Sequence of chain 1.A:
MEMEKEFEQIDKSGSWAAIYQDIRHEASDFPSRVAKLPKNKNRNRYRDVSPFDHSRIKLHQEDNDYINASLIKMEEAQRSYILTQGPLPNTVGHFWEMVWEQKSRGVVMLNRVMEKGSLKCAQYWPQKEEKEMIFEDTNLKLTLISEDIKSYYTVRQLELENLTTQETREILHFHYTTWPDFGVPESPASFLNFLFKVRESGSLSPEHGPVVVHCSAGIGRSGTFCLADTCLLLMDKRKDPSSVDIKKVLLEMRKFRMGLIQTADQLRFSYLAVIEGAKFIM

A protein and the small-molecule ligand that binds it are described below.
Small molecule (SMILES): COc1ccc(C2=NCCc3sccc32)cc1

Binding-site contacts:
Ligand atom C07 contacts residue ASN90 of chain 1.A at 4.0 Å.
Ligand atom C13 contacts residue LEU88 of chain 1.A at 3.5 Å (hydrophobic).
Ligand atom C16 contacts residue ASN44 of chain 1.A at 4.2 Å.
Ligand atom C15 contacts residue LEU88 of chain 1.A at 3.9 Å (hydrophobic).
Ligand atom C03 contacts residue ASN90 of chain 1.A at 3.6 Å.
Ligand atom C04 contacts residue ASN90 of chain 1.A at 3.2 Å.
Ligand atom C09 contacts residue PRO89 of chain 1.A at 4.3 Å (hydrophobic).
Ligand atom C17 contacts residue LEU88 of chain 1.A at 3.5 Å (hydrophobic).
Ligand atom O02 contacts residue ASN42 of chain 1.A at 3.2 Å (h-bond).
Ligand atom N10 contacts residue LEU88 of chain 1.A at 4.4 Å.
Ligand atom S14 contacts residue ARG45 of chain 1.A at 3.7 Å.
Ligand atom C09 contacts residue LEU88 of chain 1.A at 4.1 Å (hydrophobic).
Ligand atom C08 contacts residue ASN90 of chain 1.A at 4.0 Å.
Ligand atom C11 contacts residue LEU88 of chain 1.A at 4.1 Å (hydrophobic).
Ligand atom C06 contacts residue ASN90 of chain 1.A at 3.7 Å.
Ligand atom N10 contacts residue PRO89 of chain 1.A at 4.0 Å.
Ligand atom C15 contacts residue ARG45 of chain 1.A at 4.1 Å.
Ligand atom C09 contacts residue ASN90 of chain 1.A at 4.5 Å.
Ligand atom C03 contacts residue ASN42 of chain 1.A at 3.6 Å.
Ligand atom C11 contacts residue PRO89 of chain 1.A at 4.2 Å (hydrophobic).
Ligand atom O02 contacts residue ASN90 of chain 1.A at 3.9 Å.
Ligand atom C01 contacts residue ASN42 of chain 1.A at 3.2 Å.
Ligand atom C08 contacts residue ASN42 of chain 1.A at 3.3 Å.
Ligand atom C07 contacts residue ASN42 of chain 1.A at 3.8 Å.
Ligand atom S14 contacts residue ASN44 of chain 1.A at 3.9 Å.
Ligand atom C12 contacts residue LEU88 of chain 1.A at 4.0 Å (hydrophobic).
Ligand atom S14 contacts residue LEU88 of chain 1.A at 3.7 Å.
Ligand atom C05 contacts residue PRO89 of chain 1.A at 4.0 Å (hydrophobic).
Ligand atom C15 contacts residue ASN44 of chain 1.A at 3.1 Å.
Ligand atom C05 contacts residue ASN90 of chain 1.A at 3.3 Å.
Ligand atom C04 contacts residue PRO89 of chain 1.A at 4.4 Å (hydrophobic).
Ligand atom C16 contacts residue ASN42 of chain 1.A at 4.0 Å.
Ligand atom C16 contacts residue LEU88 of chain 1.A at 3.8 Å (hydrophobic).